Sequence of chain 56.D:
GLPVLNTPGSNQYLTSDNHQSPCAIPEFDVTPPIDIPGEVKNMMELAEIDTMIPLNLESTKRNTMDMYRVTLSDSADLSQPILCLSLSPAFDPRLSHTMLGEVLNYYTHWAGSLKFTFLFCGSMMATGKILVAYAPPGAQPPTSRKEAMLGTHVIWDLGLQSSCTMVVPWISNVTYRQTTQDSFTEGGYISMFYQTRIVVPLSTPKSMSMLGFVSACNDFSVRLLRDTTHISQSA

A protein and the small-molecule ligand that binds it are described below.
Small molecule (SMILES): CCOC(=O)c1ccc(OCCCCC2CCN(c3ccc(C)nn3)CC2)cc1

Sequence of chain 57.D:
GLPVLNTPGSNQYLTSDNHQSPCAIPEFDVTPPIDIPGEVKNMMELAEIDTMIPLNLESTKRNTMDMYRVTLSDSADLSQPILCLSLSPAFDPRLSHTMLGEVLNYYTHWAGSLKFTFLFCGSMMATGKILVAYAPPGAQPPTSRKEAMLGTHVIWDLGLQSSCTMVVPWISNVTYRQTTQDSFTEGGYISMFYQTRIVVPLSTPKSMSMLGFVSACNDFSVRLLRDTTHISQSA

Sequence of chain 56.B:
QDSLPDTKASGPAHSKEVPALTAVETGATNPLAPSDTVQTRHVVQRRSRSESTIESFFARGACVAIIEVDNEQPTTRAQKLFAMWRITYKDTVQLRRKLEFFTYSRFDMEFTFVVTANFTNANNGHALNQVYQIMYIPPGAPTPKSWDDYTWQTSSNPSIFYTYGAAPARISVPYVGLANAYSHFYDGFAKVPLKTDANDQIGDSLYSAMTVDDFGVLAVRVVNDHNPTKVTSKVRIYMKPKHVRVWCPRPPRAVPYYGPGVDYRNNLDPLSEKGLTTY

Binding-site contacts:
Ligand atom C11 contacts residue TYR157 of chain 56.B at 3.6 Å (hydrophobic).
Ligand atom C3 contacts residue PRO179 of chain 56.B at 3.7 Å (hydrophobic).
Ligand atom C12 contacts residue PHE236 of chain 56.B at 3.8 Å (hydrophobic).
Ligand atom C3 contacts residue ALA24 of chain 56.D at 3.7 Å (hydrophobic).
Ligand atom C22 contacts residue TYR203 of chain 56.B at 3.5 Å (hydrophobic).
Ligand atom C4 contacts residue ALA24 of chain 56.D at 3.8 Å (hydrophobic).
Ligand atom C19 contacts residue TYR110 of chain 56.B at 3.7 Å (hydrophobic).
Ligand atom C23 contacts residue TYR110 of chain 56.B at 3.3 Å (hydrophobic).
Ligand atom N6 contacts residue VAL194 of chain 56.B at 3.7 Å.
Ligand atom O24 contacts residue PHE236 of chain 56.B at 3.7 Å.
Ligand atom C26 contacts residue THR109 of chain 56.B at 3.7 Å.
Ligand atom C10 contacts residue VAL194 of chain 56.B at 3.7 Å (hydrophobic).
Ligand atom O25 contacts residue TYR110 of chain 56.B at 3.0 Å.
Ligand atom C23 contacts residue PHE236 of chain 56.B at 3.5 Å (hydrophobic).
Ligand atom C1 contacts residue PRO179 of chain 56.B at 3.9 Å (hydrophobic).
Ligand atom C9 contacts residue ILE108 of chain 56.B at 3.5 Å (hydrophobic).
Ligand atom C19 contacts residue PHE236 of chain 56.B at 3.5 Å (hydrophobic).
Ligand atom C27 contacts residue THR109 of chain 56.B at 3.5 Å.
Ligand atom C13 contacts residue VAL197 of chain 56.B at 3.6 Å (hydrophobic).
Ligand atom N4 contacts residue LEU239 of chain 56.B at 3.8 Å.
Ligand atom C8 contacts residue PHE132 of chain 56.B at 3.4 Å (hydrophobic).
Ligand atom C10 contacts residue TYR157 of chain 56.B at 3.6 Å (hydrophobic).
Ligand atom C21 contacts residue TYR203 of chain 56.B at 3.8 Å (hydrophobic).
Ligand atom C11 contacts residue VAL194 of chain 56.B at 3.7 Å (hydrophobic).
Ligand atom C22 contacts residue PHE236 of chain 56.B at 3.9 Å (hydrophobic).
Ligand atom N3 contacts residue ILE192 of chain 56.B at 3.8 Å.
Ligand atom C4 contacts residue TYR157 of chain 56.B at 3.4 Å (hydrophobic).
Ligand atom C20 contacts residue PHE236 of chain 56.B at 3.2 Å (hydrophobic).
Ligand atom C3 contacts residue TYR157 of chain 56.B at 3.5 Å (hydrophobic).
Ligand atom N4 contacts residue ILE192 of chain 56.B at 3.6 Å.
Ligand atom C21 contacts residue PHE236 of chain 56.B at 3.4 Å (hydrophobic).
Ligand atom C7 contacts residue PHE132 of chain 56.B at 3.6 Å (hydrophobic).
Ligand atom O24 contacts residue TYR110 of chain 56.B at 3.9 Å.
Ligand atom C14 contacts residue PHE236 of chain 56.B at 3.9 Å (hydrophobic).
Ligand atom C1 contacts residue ILE181 of chain 56.B at 3.4 Å (hydrophobic).
Ligand atom C14 contacts residue VAL197 of chain 56.B at 3.6 Å (hydrophobic).
Ligand atom C9 contacts residue TYR157 of chain 56.B at 3.8 Å (hydrophobic).
Ligand atom C8 contacts residue ILE108 of chain 56.B at 3.8 Å (hydrophobic).
Ligand atom C1 contacts residue ILE155 of chain 56.B at 3.7 Å (hydrophobic).
Ligand atom C20 contacts residue TYR110 of chain 56.B at 3.5 Å (hydrophobic).